This protein binds this small molecule.
Small molecule (SMILES): CC(=O)N[C@@H]1[C@@H](O)[C@H](O)[C@@H](CO)O[C@H]1O

Sequence of chain 1.B:
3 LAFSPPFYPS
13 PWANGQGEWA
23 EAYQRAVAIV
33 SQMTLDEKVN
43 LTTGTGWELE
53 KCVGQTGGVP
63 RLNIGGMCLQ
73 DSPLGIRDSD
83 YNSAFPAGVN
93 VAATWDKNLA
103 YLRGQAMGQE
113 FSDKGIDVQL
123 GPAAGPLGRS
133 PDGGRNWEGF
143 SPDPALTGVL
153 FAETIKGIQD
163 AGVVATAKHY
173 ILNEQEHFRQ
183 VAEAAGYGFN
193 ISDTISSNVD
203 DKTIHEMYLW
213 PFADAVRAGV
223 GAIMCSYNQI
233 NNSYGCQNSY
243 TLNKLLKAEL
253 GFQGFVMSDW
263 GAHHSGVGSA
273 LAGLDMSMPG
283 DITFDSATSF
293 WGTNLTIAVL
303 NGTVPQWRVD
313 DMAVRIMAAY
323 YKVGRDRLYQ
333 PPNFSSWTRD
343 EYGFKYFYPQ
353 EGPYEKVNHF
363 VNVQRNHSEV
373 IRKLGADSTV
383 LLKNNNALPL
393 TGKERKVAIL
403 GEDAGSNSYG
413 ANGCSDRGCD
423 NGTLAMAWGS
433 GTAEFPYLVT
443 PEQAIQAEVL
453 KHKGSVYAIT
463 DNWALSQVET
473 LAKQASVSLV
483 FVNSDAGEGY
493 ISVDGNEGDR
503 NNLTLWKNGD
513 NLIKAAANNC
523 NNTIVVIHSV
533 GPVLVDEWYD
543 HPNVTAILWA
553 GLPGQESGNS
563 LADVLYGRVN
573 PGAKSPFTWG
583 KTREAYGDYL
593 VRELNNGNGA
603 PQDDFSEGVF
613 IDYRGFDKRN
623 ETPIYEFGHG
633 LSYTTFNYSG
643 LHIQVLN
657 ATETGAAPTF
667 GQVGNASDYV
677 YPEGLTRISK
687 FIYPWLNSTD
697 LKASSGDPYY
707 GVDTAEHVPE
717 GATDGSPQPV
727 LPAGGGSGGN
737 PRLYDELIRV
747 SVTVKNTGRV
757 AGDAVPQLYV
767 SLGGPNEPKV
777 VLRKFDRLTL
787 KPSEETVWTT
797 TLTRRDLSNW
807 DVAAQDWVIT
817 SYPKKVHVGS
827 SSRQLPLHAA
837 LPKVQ

Binding-site contacts:
Ligand atom C1 contacts residue ASN639 of chain 1.B at 1.4 Å.
Ligand atom C2 contacts residue ASN639 of chain 1.B at 2.5 Å.
Ligand atom O6 contacts residue ASN639 of chain 1.B at 4.5 Å.
Ligand atom N2 contacts residue ASN639 of chain 1.B at 2.9 Å (h-bond).
Ligand atom C7 contacts residue ASN639 of chain 1.B at 3.7 Å.
Ligand atom C5 contacts residue ASN639 of chain 1.B at 3.6 Å.
Ligand atom C1 contacts residue TYR640 of chain 1.B at 4.4 Å (hydrophobic).
Ligand atom C3 contacts residue ASN639 of chain 1.B at 3.8 Å.
Ligand atom C5 contacts residue SER641 of chain 1.B at 4.5 Å.
Ligand atom O6 contacts residue SER641 of chain 1.B at 4.0 Å.
Ligand atom O7 contacts residue ASN639 of chain 1.B at 4.1 Å.
Ligand atom O5 contacts residue ASN639 of chain 1.B at 2.3 Å (h-bond).
Ligand atom C4 contacts residue ASN639 of chain 1.B at 4.3 Å.